Binding-site contacts:
Ligand atom N2 contacts residue ASN151 of chain 1.A at 3.9 Å.
Ligand atom O5 contacts residue ASN152 of chain 1.A at 2.2 Å (h-bond).
Ligand atom C4 contacts residue ASN152 of chain 1.A at 4.1 Å.
Ligand atom C2 contacts residue ASN152 of chain 1.A at 2.5 Å.
Ligand atom C2 contacts residue GLU119 of chain 1.A at 4.2 Å.
Ligand atom C3 contacts residue ASN152 of chain 1.A at 3.8 Å.
Ligand atom C1 contacts residue ASN152 of chain 1.A at 1.4 Å.
Ligand atom N2 contacts residue GLU119 of chain 1.A at 3.5 Å (salt-bridge).
Ligand atom C7 contacts residue ASN152 of chain 1.A at 4.2 Å.
Ligand atom C8 contacts residue ASN151 of chain 1.A at 3.8 Å.
Ligand atom C8 contacts residue SER99 of chain 1.A at 4.0 Å.
Ligand atom C7 contacts residue GLU119 of chain 1.A at 3.2 Å.
Ligand atom O7 contacts residue GLU119 of chain 1.A at 3.6 Å.
Ligand atom N2 contacts residue ASN152 of chain 1.A at 3.1 Å (h-bond).
Ligand atom C7 contacts residue ASN151 of chain 1.A at 4.5 Å.
Ligand atom C8 contacts residue GLU119 of chain 1.A at 3.3 Å.
Ligand atom C5 contacts residue ASN152 of chain 1.A at 3.6 Å.

The protein below binds the small molecule below.
Small molecule (SMILES): CC(=O)N[C@@H]1[C@@H](O)[C@H](O)[C@@H](CO)O[C@H]1O

Sequence of chain 1.A:
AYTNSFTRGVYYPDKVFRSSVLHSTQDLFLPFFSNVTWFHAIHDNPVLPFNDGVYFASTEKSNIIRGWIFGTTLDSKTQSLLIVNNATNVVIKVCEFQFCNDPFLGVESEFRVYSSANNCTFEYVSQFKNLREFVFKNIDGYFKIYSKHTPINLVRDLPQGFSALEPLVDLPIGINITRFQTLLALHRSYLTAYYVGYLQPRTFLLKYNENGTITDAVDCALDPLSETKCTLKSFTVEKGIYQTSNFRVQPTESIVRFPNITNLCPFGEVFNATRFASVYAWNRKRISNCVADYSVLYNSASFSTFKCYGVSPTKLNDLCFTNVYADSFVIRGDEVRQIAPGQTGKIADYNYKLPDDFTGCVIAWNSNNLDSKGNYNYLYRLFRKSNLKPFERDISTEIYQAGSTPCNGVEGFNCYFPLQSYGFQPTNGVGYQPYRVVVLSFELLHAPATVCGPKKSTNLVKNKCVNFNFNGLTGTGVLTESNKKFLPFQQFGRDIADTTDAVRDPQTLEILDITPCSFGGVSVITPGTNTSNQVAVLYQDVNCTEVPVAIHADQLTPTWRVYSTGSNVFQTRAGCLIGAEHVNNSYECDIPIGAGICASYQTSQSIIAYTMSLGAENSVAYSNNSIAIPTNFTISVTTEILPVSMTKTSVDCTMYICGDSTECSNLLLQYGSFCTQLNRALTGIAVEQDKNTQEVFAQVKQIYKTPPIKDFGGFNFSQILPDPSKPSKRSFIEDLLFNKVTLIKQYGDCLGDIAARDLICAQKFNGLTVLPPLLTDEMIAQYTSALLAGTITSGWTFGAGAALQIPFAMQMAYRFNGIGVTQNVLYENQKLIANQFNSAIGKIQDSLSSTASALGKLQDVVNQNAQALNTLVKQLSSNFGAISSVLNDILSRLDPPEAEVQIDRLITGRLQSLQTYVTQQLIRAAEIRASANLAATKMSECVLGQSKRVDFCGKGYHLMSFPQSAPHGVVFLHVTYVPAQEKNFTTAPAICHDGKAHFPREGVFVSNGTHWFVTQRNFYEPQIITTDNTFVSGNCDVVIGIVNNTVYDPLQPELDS